The protein below binds the small molecule below.
Small molecule (SMILES): CC(=O)N[C@H]1[C@H](O[C@H]2[C@H](O)[C@@H](NC(C)=O)CO[C@@H]2CO)O[C@H](CO)[C@@H](O)[C@@H]1O

Binding-site contacts:
Ligand atom C7 contacts residue ASN133 of chain 1.A at 3.1 Å.
Ligand atom C3 contacts residue ASN133 of chain 1.A at 3.7 Å.
Ligand atom O5 contacts residue HIS137 of chain 1.A at 4.1 Å.
Ligand atom C8 contacts residue ASN133 of chain 1.A at 4.2 Å.
Ligand atom N2 contacts residue ASN133 of chain 1.A at 2.7 Å (h-bond).
Ligand atom C5 contacts residue HIS137 of chain 1.A at 3.7 Å.
Ligand atom C1 contacts residue HIS137 of chain 1.A at 4.1 Å.
Ligand atom C7 contacts residue SER135 of chain 1.A at 3.7 Å.
Ligand atom O6 contacts residue HIS137 of chain 1.A at 3.4 Å.
Ligand atom C1 contacts residue ASN133 of chain 1.A at 1.4 Å.
Ligand atom C4 contacts residue ASN133 of chain 1.A at 4.2 Å.
Ligand atom C7 contacts residue HIS137 of chain 1.A at 4.1 Å.
Ligand atom O7 contacts residue ASN133 of chain 1.A at 3.1 Å (h-bond).
Ligand atom C8 contacts residue SER135 of chain 1.A at 3.6 Å.
Ligand atom C8 contacts residue HIS137 of chain 1.A at 3.6 Å.
Ligand atom C2 contacts residue SER135 of chain 1.A at 3.5 Å.
Ligand atom O4 contacts residue HIS137 of chain 1.A at 4.3 Å.
Ligand atom C3 contacts residue SER135 of chain 1.A at 3.9 Å.
Ligand atom C2 contacts residue ASN133 of chain 1.A at 2.4 Å.
Ligand atom N2 contacts residue SER135 of chain 1.A at 2.8 Å (h-bond).
Ligand atom C5 contacts residue ASN133 of chain 1.A at 3.7 Å.
Ligand atom C6 contacts residue HIS137 of chain 1.A at 3.7 Å.
Ligand atom O5 contacts residue ASN133 of chain 1.A at 2.4 Å (h-bond).
Ligand atom C1 contacts residue SER135 of chain 1.A at 3.3 Å.

Sequence of chain 1.A:
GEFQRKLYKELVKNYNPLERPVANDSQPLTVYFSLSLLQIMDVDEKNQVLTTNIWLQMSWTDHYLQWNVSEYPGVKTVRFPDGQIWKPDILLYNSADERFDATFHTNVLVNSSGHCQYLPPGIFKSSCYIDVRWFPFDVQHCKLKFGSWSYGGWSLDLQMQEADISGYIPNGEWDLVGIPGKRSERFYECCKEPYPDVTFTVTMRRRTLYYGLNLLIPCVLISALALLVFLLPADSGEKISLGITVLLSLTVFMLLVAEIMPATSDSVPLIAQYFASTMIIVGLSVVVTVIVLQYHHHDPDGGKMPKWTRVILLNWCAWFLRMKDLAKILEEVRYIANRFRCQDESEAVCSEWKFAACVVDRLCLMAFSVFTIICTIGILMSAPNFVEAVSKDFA